Binding-site contacts:
Ligand atom CT contacts residue LEU54 of chain 1.B at 4.0 Å (hydrophobic).
Ligand atom O1 contacts residue LEU54 of chain 1.B at 3.7 Å.
Ligand atom CG contacts residue LEU28 of chain 1.B at 3.6 Å (hydrophobic).
Ligand atom O1 contacts residue PHE31 of chain 1.B at 3.7 Å.
Ligand atom O1 contacts residue ARG57 of chain 1.B at 3.1 Å (salt-bridge).
Ligand atom C4A contacts residue PHE31 of chain 1.B at 3.6 Å (hydrophobic).
Ligand atom C2 contacts residue PHE31 of chain 1.B at 3.8 Å (hydrophobic).
Ligand atom NA4 contacts residue PHE31 of chain 1.B at 3.6 Å.
Ligand atom CT contacts residue ARG57 of chain 1.B at 3.3 Å.
Ligand atom N contacts residue LEU28 of chain 1.B at 3.9 Å.
Ligand atom O2 contacts residue ARG57 of chain 1.B at 2.7 Å (salt-bridge).
Ligand atom O contacts residue ARG52 of chain 1.B at 3.2 Å (salt-bridge).
Ligand atom NA2 contacts residue ALA7 of chain 1.B at 3.8 Å.
Ligand atom N1 contacts residue ASP27 of chain 1.B at 2.5 Å (salt-bridge).
Ligand atom NA4 contacts residue TYR100 of chain 1.B at 3.5 Å (h-bond).
Ligand atom C4 contacts residue PHE31 of chain 1.B at 3.8 Å (hydrophobic).
Ligand atom C8A contacts residue ASP27 of chain 1.B at 3.7 Å.
Ligand atom NA2 contacts residue ASP27 of chain 1.B at 2.7 Å (salt-bridge).
Ligand atom NA4 contacts residue ILE5 of chain 1.B at 2.7 Å (h-bond).
Ligand atom CB contacts residue LYS32 of chain 1.B at 3.8 Å.
Ligand atom C2 contacts residue ALA7 of chain 1.B at 3.8 Å (hydrophobic).
Ligand atom N3 contacts residue ILE5 of chain 1.B at 3.7 Å.
Ligand atom N1 contacts residue ALA7 of chain 1.B at 3.9 Å.
Ligand atom O2 contacts residue LYS32 of chain 1.B at 3.3 Å.
Ligand atom C4 contacts residue ILE5 of chain 1.B at 3.6 Å (hydrophobic).
Ligand atom C11 contacts residue LEU28 of chain 1.B at 3.6 Å (hydrophobic).
Ligand atom C contacts residue LEU54 of chain 1.B at 3.9 Å (hydrophobic).
Ligand atom NA2 contacts residue ALA6 of chain 1.B at 3.8 Å.
Ligand atom N3 contacts residue ALA7 of chain 1.B at 3.7 Å.
Ligand atom NA2 contacts residue THR113 of chain 1.B at 3.7 Å.
Ligand atom NA4 contacts residue ILE94 of chain 1.B at 3.1 Å (h-bond).
Ligand atom C16 contacts residue LEU54 of chain 1.B at 3.7 Å (hydrophobic).
Ligand atom C15 contacts residue ILE50 of chain 1.B at 4.0 Å (hydrophobic).
Ligand atom C contacts residue ARG52 of chain 1.B at 3.8 Å.
Ligand atom N3 contacts residue PHE31 of chain 1.B at 3.5 Å.
Ligand atom C2 contacts residue ASP27 of chain 1.B at 3.3 Å.
Ligand atom N3 contacts residue ALA6 of chain 1.B at 3.7 Å.
Ligand atom O1 contacts residue LYS32 of chain 1.B at 3.9 Å.
Ligand atom N8 contacts residue ASP27 of chain 1.B at 3.8 Å.
Ligand atom C16 contacts residue PHE31 of chain 1.B at 3.9 Å (hydrophobic).

Sequence of chain 1.B:
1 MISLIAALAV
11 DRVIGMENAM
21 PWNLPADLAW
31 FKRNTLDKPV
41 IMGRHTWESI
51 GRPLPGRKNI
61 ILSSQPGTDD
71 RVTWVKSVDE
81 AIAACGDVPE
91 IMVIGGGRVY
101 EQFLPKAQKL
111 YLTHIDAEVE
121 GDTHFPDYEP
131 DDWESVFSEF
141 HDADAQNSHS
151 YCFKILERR

The protein below binds the small molecule below.
Small molecule (SMILES): CN(Cc1cnc2nc(N)nc(N)c2n1)c1ccc(C(=O)N[C@@H](CCC(=O)O)C(=O)O)cc1